Binding-site contacts:
Ligand atom C7 contacts residue ASN19 of chain 22.T at 3.6 Å.
Ligand atom O7 contacts residue ASN19 of chain 22.T at 4.1 Å.
Ligand atom C5 contacts residue ASN19 of chain 22.T at 3.8 Å.
Ligand atom N2 contacts residue ASN19 of chain 22.T at 3.1 Å (h-bond).
Ligand atom C2 contacts residue ASN19 of chain 22.T at 3.0 Å.
Ligand atom C8 contacts residue ASN19 of chain 22.T at 4.3 Å.
Ligand atom O5 contacts residue ASN19 of chain 22.T at 2.8 Å (h-bond).
Ligand atom C1 contacts residue ASN19 of chain 22.T at 1.7 Å.
Ligand atom C3 contacts residue ASN19 of chain 22.T at 4.1 Å.

This small molecule binds to this protein.
Small molecule (SMILES): CC(=O)N[C@H]1[C@H](O[C@H]2[C@H](O)[C@@H](NC(C)=O)CO[C@@H]2CO)O[C@H](CO)[C@@H](O)[C@@H]1O

Sequence of chain 22.T:
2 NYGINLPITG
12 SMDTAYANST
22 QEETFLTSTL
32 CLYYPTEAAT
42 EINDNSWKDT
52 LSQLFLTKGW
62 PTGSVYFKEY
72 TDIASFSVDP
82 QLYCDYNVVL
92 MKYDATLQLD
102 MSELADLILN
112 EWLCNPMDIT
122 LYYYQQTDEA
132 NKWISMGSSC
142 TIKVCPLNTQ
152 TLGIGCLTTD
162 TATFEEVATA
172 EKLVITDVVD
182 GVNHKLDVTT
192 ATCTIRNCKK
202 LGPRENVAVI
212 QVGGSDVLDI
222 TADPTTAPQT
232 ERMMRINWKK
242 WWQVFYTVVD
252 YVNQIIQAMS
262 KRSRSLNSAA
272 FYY